A protein and the small-molecule ligand that binds it are described below.
Small molecule (SMILES): NC(=O)c1ccc(NC2CCCC2)nc1

Binding-site contacts:
Ligand atom O contacts residue SER140 of chain 2.A at 3.4 Å.
Ligand atom C6 contacts residue LEU95 of chain 2.A at 3.9 Å (hydrophobic).
Ligand atom C10 contacts residue PRO97 of chain 2.A at 3.6 Å (hydrophobic).
Ligand atom C7 contacts residue TYR94 of chain 2.A at 3.8 Å (hydrophobic).
Ligand atom C contacts residue ILE141 of chain 2.A at 3.8 Å (hydrophobic).
Ligand atom C4 contacts residue GLY148 of chain 2.A at 4.0 Å.
Ligand atom C5 contacts residue GLY149 of chain 2.A at 3.8 Å.
Ligand atom N1 contacts residue LEU146 of chain 2.A at 3.2 Å (h-bond).
Ligand atom C5 contacts residue GLY121 of chain 2.A at 3.7 Å.
Ligand atom N contacts residue SER140 of chain 2.A at 3.4 Å (h-bond).
Ligand atom N contacts residue GLY142 of chain 2.A at 2.9 Å (h-bond).
Ligand atom C contacts residue SER140 of chain 2.A at 3.8 Å.
Ligand atom C1 contacts residue PRO97 of chain 2.A at 3.7 Å (hydrophobic).
Ligand atom C2 contacts residue SER96 of chain 2.A at 3.4 Å.
Ligand atom C8 contacts residue TYR123 of chain 2.A at 3.4 Å (hydrophobic).
Ligand atom C3 contacts residue SER96 of chain 2.A at 3.7 Å.
Ligand atom C9 contacts residue LEU146 of chain 2.A at 3.8 Å (hydrophobic).
Ligand atom C2 contacts residue PRO97 of chain 2.A at 3.9 Å (hydrophobic).
Ligand atom C4 contacts residue LEU146 of chain 2.A at 3.9 Å (hydrophobic).
Ligand atom C9 contacts residue TYR123 of chain 2.A at 3.9 Å (hydrophobic).
Ligand atom C3 contacts residue LEU95 of chain 2.A at 3.4 Å (hydrophobic).
Ligand atom N contacts residue TYR144 of chain 2.A at 3.1 Å (h-bond).
Ligand atom C8 contacts residue GLU124 of chain 2.A at 3.9 Å.
Ligand atom C2 contacts residue LEU95 of chain 2.A at 3.6 Å (hydrophobic).
Ligand atom C7 contacts residue GLY125 of chain 2.A at 3.9 Å.
Ligand atom C5 contacts residue GLY148 of chain 2.A at 3.8 Å.
Ligand atom C2 contacts residue PRO152 of chain 2.A at 3.5 Å (hydrophobic).
Ligand atom O contacts residue PRO152 of chain 2.A at 3.9 Å.
Ligand atom C6 contacts residue TYR94 of chain 2.A at 3.7 Å (hydrophobic).
Ligand atom C9 contacts residue THR147 of chain 2.A at 3.9 Å.
Ligand atom N2 contacts residue LEU146 of chain 2.A at 2.9 Å (h-bond).
Ligand atom C1 contacts residue PRO152 of chain 2.A at 3.8 Å (hydrophobic).
Ligand atom N2 contacts residue PRO97 of chain 2.A at 3.9 Å.
Ligand atom C9 contacts residue GLY148 of chain 2.A at 4.0 Å.
Ligand atom C10 contacts residue LEU146 of chain 2.A at 3.5 Å (hydrophobic).
Ligand atom C10 contacts residue TYR144 of chain 2.A at 3.4 Å (hydrophobic).
Ligand atom N contacts residue ILE141 of chain 2.A at 4.0 Å.
Ligand atom N2 contacts residue VAL145 of chain 2.A at 3.9 Å.
Ligand atom C9 contacts residue GLY121 of chain 2.A at 3.6 Å.
Ligand atom O contacts residue ILE141 of chain 2.A at 2.8 Å (h-bond).

Sequence of chain 2.A:
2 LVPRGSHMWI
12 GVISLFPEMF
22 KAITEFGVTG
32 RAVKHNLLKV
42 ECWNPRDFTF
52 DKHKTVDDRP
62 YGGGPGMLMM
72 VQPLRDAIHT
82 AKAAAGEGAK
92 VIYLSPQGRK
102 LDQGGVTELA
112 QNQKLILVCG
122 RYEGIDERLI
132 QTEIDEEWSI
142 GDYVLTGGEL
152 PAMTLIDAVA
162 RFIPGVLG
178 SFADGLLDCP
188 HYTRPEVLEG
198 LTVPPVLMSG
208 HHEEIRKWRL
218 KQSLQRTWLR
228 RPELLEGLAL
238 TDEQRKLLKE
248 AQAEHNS